Binding-site contacts:
Ligand atom P contacts residue ARG61 of chain 2.A at 3.6 Å.
Ligand atom CG1 contacts residue NJC1 of chain 2.F at 3.7 Å.
Ligand atom P contacts residue ARG134 of chain 2.A at 3.8 Å.
Ligand atom O contacts residue VAL183 of chain 2.A at 3.5 Å.
Ligand atom O contacts residue ASN180 of chain 2.A at 2.9 Å (h-bond).
Ligand atom C contacts residue ASN180 of chain 2.A at 3.6 Å.
Ligand atom CA contacts residue ASN231 of chain 2.A at 3.7 Å.
Ligand atom P contacts residue TYR135 of chain 2.A at 3.8 Å.
Ligand atom O contacts residue LYS127 of chain 2.A at 2.8 Å (salt-bridge).
Ligand atom CG2 contacts residue VAL183 of chain 2.A at 3.7 Å (hydrophobic).
Ligand atom O contacts residue LEU179 of chain 2.A at 3.5 Å.
Ligand atom CA contacts residue ASN231 of chain 2.A at 3.6 Å.
Ligand atom O1P contacts residue LYS54 of chain 2.A at 3.8 Å.
Ligand atom CD2 contacts residue ARG65 of chain 2.A at 3.7 Å.
Ligand atom N contacts residue ASN231 of chain 2.A at 2.9 Å (h-bond).
Ligand atom C contacts residue LYS127 of chain 2.A at 3.8 Å.
Ligand atom O2P contacts residue ARG61 of chain 2.A at 2.9 Å (salt-bridge).
Ligand atom CB contacts residue ASN231 of chain 2.A at 3.6 Å.
Ligand atom OXT contacts residue NJC1 of chain 2.F at 3.4 Å.
Ligand atom CB contacts residue NJC1 of chain 2.F at 3.9 Å.
Ligand atom CB contacts residue ASN180 of chain 2.A at 3.2 Å.
Ligand atom CG2 contacts residue GLY176 of chain 2.A at 3.6 Å.
Ligand atom CB contacts residue ASN231 of chain 2.A at 3.6 Å.
Ligand atom C contacts residue ASN231 of chain 2.A at 3.7 Å.
Ligand atom CA contacts residue ASN180 of chain 2.A at 3.2 Å.
Ligand atom CG1 contacts residue LEU227 of chain 2.A at 3.5 Å (hydrophobic).
Ligand atom CA contacts residue LEU179 of chain 2.A at 3.8 Å (hydrophobic).
Ligand atom CG2 contacts residue ARG134 of chain 2.A at 3.8 Å.
Ligand atom O3P contacts residue ARG134 of chain 2.A at 2.9 Å (salt-bridge).
Ligand atom CG contacts residue VAL183 of chain 2.A at 3.7 Å (hydrophobic).
Ligand atom OXT contacts residue LYS54 of chain 2.A at 3.6 Å.
Ligand atom CG1 contacts residue LEU179 of chain 2.A at 3.8 Å (hydrophobic).
Ligand atom O3P contacts residue TYR135 of chain 2.A at 2.6 Å (h-bond).
Ligand atom O2P contacts residue ARG134 of chain 2.A at 2.8 Å (salt-bridge).
Ligand atom O contacts residue ASN231 of chain 2.A at 3.0 Å (h-bond).
Ligand atom CG2 contacts residue ASN180 of chain 2.A at 3.6 Å.
Ligand atom CG2 contacts residue NJC1 of chain 2.F at 3.9 Å.
Ligand atom N contacts residue ASN180 of chain 2.A at 3.0 Å (h-bond).
Ligand atom CB contacts residue TRP235 of chain 2.A at 3.9 Å (hydrophobic).
Ligand atom O1P contacts residue ARG61 of chain 2.A at 2.9 Å (salt-bridge).

Sequence of chain 2.A:
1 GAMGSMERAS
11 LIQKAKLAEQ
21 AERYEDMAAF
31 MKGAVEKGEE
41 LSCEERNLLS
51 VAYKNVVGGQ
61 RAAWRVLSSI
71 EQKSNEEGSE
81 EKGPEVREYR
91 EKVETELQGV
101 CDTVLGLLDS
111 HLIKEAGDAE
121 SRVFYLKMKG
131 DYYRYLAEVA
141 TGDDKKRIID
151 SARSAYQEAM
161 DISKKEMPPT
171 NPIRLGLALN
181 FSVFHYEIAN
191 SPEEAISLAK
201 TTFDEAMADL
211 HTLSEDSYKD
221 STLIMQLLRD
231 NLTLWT

A small-molecule ligand and the protein it binds are described below.
Small molecule (SMILES): CC(C)[C@H](NC(=O)[C@@H](NC(=O)[C@H](C)NC(=O)[C@@H]1CCCN1C(=O)[C@@H](N)Cc1ccccc1)[C@@H](C)OP(=O)(O)O)C(=O)O